Binding-site contacts:
Ligand atom O7 contacts residue ASN7 of chain 1.B at 3.0 Å (h-bond).
Ligand atom O5 contacts residue ALA5 of chain 1.B at 4.0 Å.
Ligand atom C4 contacts residue ASN7 of chain 1.B at 4.3 Å.
Ligand atom C1 contacts residue ASN7 of chain 1.B at 1.5 Å.
Ligand atom C6 contacts residue ALA5 of chain 1.B at 4.4 Å (hydrophobic).
Ligand atom N2 contacts residue ASN7 of chain 1.B at 3.0 Å (h-bond).
Ligand atom C5 contacts residue ASN7 of chain 1.B at 3.7 Å.
Ligand atom C2 contacts residue ASN7 of chain 1.B at 2.5 Å.
Ligand atom C7 contacts residue ASN7 of chain 1.B at 3.3 Å.
Ligand atom C3 contacts residue ASN7 of chain 1.B at 3.9 Å.
Ligand atom O5 contacts residue ASN7 of chain 1.B at 2.4 Å (h-bond).

A small-molecule ligand and the protein it binds are described below.
Small molecule (SMILES): CC(=O)N[C@@H]1[C@@H](O)[C@H](O)[C@@H](CO)O[C@H]1O

Sequence of chain 1.B:
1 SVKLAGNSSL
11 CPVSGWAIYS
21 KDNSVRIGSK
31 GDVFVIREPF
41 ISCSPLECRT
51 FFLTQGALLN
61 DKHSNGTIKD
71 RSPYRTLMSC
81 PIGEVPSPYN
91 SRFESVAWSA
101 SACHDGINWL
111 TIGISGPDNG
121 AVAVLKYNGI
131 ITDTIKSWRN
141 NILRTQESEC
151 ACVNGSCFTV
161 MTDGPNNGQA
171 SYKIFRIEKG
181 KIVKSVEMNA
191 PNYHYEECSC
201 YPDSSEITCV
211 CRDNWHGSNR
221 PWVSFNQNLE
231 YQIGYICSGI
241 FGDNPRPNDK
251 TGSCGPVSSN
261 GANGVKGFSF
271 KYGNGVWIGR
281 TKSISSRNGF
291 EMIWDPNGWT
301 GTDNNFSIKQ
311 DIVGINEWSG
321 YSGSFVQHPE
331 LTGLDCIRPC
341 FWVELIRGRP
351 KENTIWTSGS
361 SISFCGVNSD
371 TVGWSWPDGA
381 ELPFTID